A small-molecule ligand and the protein it binds are described below.
Small molecule (SMILES): CC(C)CN(C[C@@H](O)[C@H](Cc1ccccc1)NC(=O)O[C@H]1CCOC1)S(=O)(=O)c1ccc(N)cc1

Sequence of chain 1.A:
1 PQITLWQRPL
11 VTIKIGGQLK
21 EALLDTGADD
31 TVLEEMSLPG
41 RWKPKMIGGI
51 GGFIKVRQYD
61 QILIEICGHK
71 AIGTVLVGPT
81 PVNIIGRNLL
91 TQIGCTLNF

Sequence of chain 1.B:
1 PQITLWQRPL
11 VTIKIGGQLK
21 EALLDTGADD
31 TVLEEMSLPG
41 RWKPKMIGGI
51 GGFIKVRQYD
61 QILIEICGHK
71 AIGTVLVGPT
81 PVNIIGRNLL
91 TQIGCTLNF

Binding-site contacts:
Ligand atom C2 contacts residue VAL32 of chain 1.A at 3.8 Å (hydrophobic).
Ligand atom C25 contacts residue VAL32 of chain 1.A at 3.6 Å (hydrophobic).
Ligand atom C14 contacts residue ASP25 of chain 1.B at 3.6 Å.
Ligand atom N2 contacts residue GLY27 of chain 1.B at 3.7 Å.
Ligand atom C12 contacts residue ILE50 of chain 1.A at 3.8 Å (hydrophobic).
Ligand atom C21 contacts residue GLY48 of chain 1.B at 3.9 Å.
Ligand atom C7 contacts residue GLY27 of chain 1.A at 3.6 Å.
Ligand atom C6 contacts residue ASP25 of chain 1.B at 3.6 Å.
Ligand atom C23 contacts residue GLY27 of chain 1.B at 3.4 Å.
Ligand atom O2 contacts residue ILE50 of chain 1.B at 3.9 Å.
Ligand atom C7 contacts residue ILE84 of chain 1.B at 3.6 Å (hydrophobic).
Ligand atom C12 contacts residue PRO81 of chain 1.B at 3.7 Å (hydrophobic).
Ligand atom C8 contacts residue ILE84 of chain 1.B at 3.8 Å (hydrophobic).
Ligand atom C22 contacts residue GLY48 of chain 1.B at 3.5 Å.
Ligand atom O3 contacts residue ASP25 of chain 1.B at 2.7 Å (salt-bridge).
Ligand atom C25 contacts residue ASP30 of chain 1.A at 3.5 Å.
Ligand atom C12 contacts residue GLY49 of chain 1.A at 3.7 Å.
Ligand atom O5 contacts residue GLY49 of chain 1.B at 3.1 Å.
Ligand atom C24 contacts residue PRO81 of chain 1.A at 3.5 Å (hydrophobic).
Ligand atom O4 contacts residue ILE84 of chain 1.B at 3.8 Å.
Ligand atom C4 contacts residue GLY48 of chain 1.A at 3.8 Å.
Ligand atom N3 contacts residue ASP30 of chain 1.B at 3.1 Å (salt-bridge).
Ligand atom C19 contacts residue ASP30 of chain 1.B at 3.4 Å.
Ligand atom C23 contacts residue LEU23 of chain 1.A at 3.6 Å (hydrophobic).
Ligand atom C19 contacts residue ALA28 of chain 1.B at 3.7 Å (hydrophobic).
Ligand atom C4 contacts residue ILE47 of chain 1.A at 3.8 Å (hydrophobic).
Ligand atom O5 contacts residue ILE50 of chain 1.B at 3.9 Å.
Ligand atom C14 contacts residue ASP25 of chain 1.A at 3.6 Å.
Ligand atom O3 contacts residue GLY27 of chain 1.A at 3.5 Å.
Ligand atom C9 contacts residue GLY27 of chain 1.A at 3.4 Å.
Ligand atom N1 contacts residue GLY27 of chain 1.A at 3.6 Å (h-bond).
Ligand atom O5 contacts residue ILE50 of chain 1.A at 3.4 Å.
Ligand atom C7 contacts residue ASP25 of chain 1.B at 3.2 Å.
Ligand atom C18 contacts residue ALA28 of chain 1.B at 3.7 Å (hydrophobic).
Ligand atom O6 contacts residue ASP30 of chain 1.A at 3.5 Å (salt-bridge).
Ligand atom O3 contacts residue ASP25 of chain 1.A at 2.6 Å (salt-bridge).
Ligand atom C14 contacts residue GLY27 of chain 1.B at 3.3 Å.
Ligand atom C6 contacts residue ASP25 of chain 1.A at 3.3 Å.
Ligand atom C10 contacts residue ILE84 of chain 1.B at 3.7 Å (hydrophobic).
Ligand atom O6 contacts residue ASP29 of chain 1.A at 3.5 Å (salt-bridge).